The small molecule below binds the protein below.
Small molecule (SMILES): CC(=O)N[C@@H]([C@@H](O)[C@H](O)[C@H](O)CO)[C@@H](O)CC(=O)C(=O)O

Binding-site contacts:
Ligand atom C1 contacts residue SER80 of chain 1.A at 3.5 Å.
Ligand atom C8 contacts residue GLU226 of chain 1.A at 3.8 Å.
Ligand atom C9 contacts residue THR243 of chain 1.A at 3.8 Å.
Ligand atom C4 contacts residue GLY223 of chain 1.A at 3.9 Å.
Ligand atom O4 contacts residue SER200 of chain 1.A at 2.8 Å (h-bond).
Ligand atom C9 contacts residue GLU226 of chain 1.A at 3.3 Å.
Ligand atom O7 contacts residue MET287 of chain 1.A at 3.9 Å.
Ligand atom C6 contacts residue GLY242 of chain 1.A at 4.0 Å.
Ligand atom O1A contacts residue GLY79 of chain 1.A at 3.5 Å.
Ligand atom C3 contacts residue TYR170 of chain 1.A at 3.9 Å (hydrophobic).
Ligand atom O9 contacts residue GLU226 of chain 1.A at 2.7 Å (salt-bridge).
Ligand atom O1B contacts residue SER80 of chain 1.A at 3.3 Å (h-bond).
Ligand atom O1B contacts residue TYR76 of chain 1.A at 3.5 Å.
Ligand atom O8 contacts residue GLY223 of chain 1.A at 3.9 Å.
Ligand atom O2 contacts residue SER81 of chain 1.A at 2.6 Å (h-bond).
Ligand atom O4 contacts residue GLY223 of chain 1.A at 3.1 Å (h-bond).
Ligand atom O2 contacts residue GLY242 of chain 1.A at 3.5 Å (h-bond).
Ligand atom O1A contacts residue ALA44 of chain 1.A at 3.9 Å.
Ligand atom O6 contacts residue GLY241 of chain 1.A at 3.4 Å.
Ligand atom O1A contacts residue TYR76 of chain 1.A at 3.5 Å.
Ligand atom O6 contacts residue GLY242 of chain 1.A at 2.8 Å (h-bond).
Ligand atom O2 contacts residue ALA44 of chain 1.A at 3.7 Å.
Ligand atom C2 contacts residue SER81 of chain 1.A at 3.4 Å.
Ligand atom O6 contacts residue GLY223 of chain 1.A at 3.3 Å (h-bond).
Ligand atom O1A contacts residue SER81 of chain 1.A at 2.8 Å (h-bond).
Ligand atom C1 contacts residue SER81 of chain 1.A at 3.7 Å.
Ligand atom O8 contacts residue GLU226 of chain 1.A at 2.8 Å (salt-bridge).
Ligand atom O6 contacts residue ASP225 of chain 1.A at 2.9 Å (salt-bridge).
Ligand atom O7 contacts residue TYR288 of chain 1.A at 3.6 Å (h-bond).
Ligand atom O1A contacts residue SER80 of chain 1.A at 2.9 Å (h-bond).
Ligand atom O1B contacts residue TYR170 of chain 1.A at 3.6 Å.
Ligand atom C6 contacts residue GLY223 of chain 1.A at 3.5 Å.
Ligand atom C4 contacts residue SER200 of chain 1.A at 4.0 Å.
Ligand atom O8 contacts residue ASP225 of chain 1.A at 3.0 Å (salt-bridge).
Ligand atom C8 contacts residue ASP225 of chain 1.A at 3.5 Å.
Ligand atom C1 contacts residue TYR76 of chain 1.A at 3.7 Å (hydrophobic).
Ligand atom O8 contacts residue PRO224 of chain 1.A at 3.8 Å.
Ligand atom O7 contacts residue GLY242 of chain 1.A at 3.7 Å.
Ligand atom C6 contacts residue ASP225 of chain 1.A at 3.8 Å.
Ligand atom C2 contacts residue TYR170 of chain 1.A at 4.0 Å (hydrophobic).

Sequence of chain 1.A:
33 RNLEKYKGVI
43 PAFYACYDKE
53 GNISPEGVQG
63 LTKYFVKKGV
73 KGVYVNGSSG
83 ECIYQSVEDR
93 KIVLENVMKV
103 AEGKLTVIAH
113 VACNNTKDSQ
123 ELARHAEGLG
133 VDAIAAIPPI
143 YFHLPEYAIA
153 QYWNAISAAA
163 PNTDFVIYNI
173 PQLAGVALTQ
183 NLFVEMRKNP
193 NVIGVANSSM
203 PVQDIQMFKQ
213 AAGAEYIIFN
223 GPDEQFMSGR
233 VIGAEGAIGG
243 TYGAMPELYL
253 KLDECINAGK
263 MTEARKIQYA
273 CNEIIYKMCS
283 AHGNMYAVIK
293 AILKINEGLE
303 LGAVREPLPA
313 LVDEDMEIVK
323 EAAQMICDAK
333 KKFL